Sequence of chain 1.F:
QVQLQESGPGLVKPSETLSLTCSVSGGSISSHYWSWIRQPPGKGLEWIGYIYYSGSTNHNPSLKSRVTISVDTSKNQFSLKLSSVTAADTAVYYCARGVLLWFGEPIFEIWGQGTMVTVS

Binding-site contacts:
Ligand atom O6 contacts residue PRO61 of chain 1.F at 4.4 Å.
Ligand atom C5 contacts residue MAN4 of chain 1.O at 3.2 Å.
Ligand atom C1 contacts residue MAN4 of chain 1.O at 3.3 Å.
Ligand atom O3 contacts residue MAN4 of chain 1.O at 4.1 Å.
Ligand atom C6 contacts residue LYS64 of chain 1.F at 3.7 Å.
Ligand atom O6 contacts residue MAN4 of chain 1.O at 4.4 Å.
Ligand atom C4 contacts residue MAN4 of chain 1.O at 4.2 Å.
Ligand atom C3 contacts residue MAN4 of chain 1.O at 3.3 Å.
Ligand atom C6 contacts residue MAN4 of chain 1.O at 4.2 Å.
Ligand atom O5 contacts residue MAN4 of chain 1.O at 3.4 Å (h-bond).
Ligand atom O6 contacts residue LYS64 of chain 1.F at 3.8 Å.
Ligand atom C2 contacts residue MAN4 of chain 1.O at 3.5 Å.

This protein binds this small molecule.
Small molecule (SMILES): OC[C@H]1O[C@H](O)[C@@H](O)[C@@H](O)[C@@H]1O